Binding-site contacts:
Ligand atom O3 contacts residue MET138 of chain 1.A at 4.3 Å.
Ligand atom C1 contacts residue SER224 of chain 1.A at 3.4 Å.
Ligand atom C1 contacts residue ASN323 of chain 1.A at 3.5 Å.
Ligand atom C24 contacts residue GLU346 of chain 1.A at 3.5 Å.
Ligand atom O2 contacts residue ILE319 of chain 1.A at 3.6 Å.
Ligand atom C2 contacts residue LEU227 of chain 1.A at 4.5 Å (hydrophobic).
Ligand atom C7 contacts residue ALA142 of chain 1.A at 3.2 Å (hydrophobic).
Ligand atom C8 contacts residue ALA142 of chain 1.A at 3.6 Å (hydrophobic).
Ligand atom C6 contacts residue SER224 of chain 1.A at 3.3 Å.
Ligand atom C1 contacts residue LEU227 of chain 1.A at 3.7 Å (hydrophobic).
Ligand atom C20 contacts residue TYR22 of chain 1.A at 3.5 Å (hydrophobic).
Ligand atom C5 contacts residue SER224 of chain 1.A at 4.1 Å.
Ligand atom O2 contacts residue ASN323 of chain 1.A at 2.7 Å (h-bond).
Ligand atom C5 contacts residue LEU228 of chain 1.A at 4.3 Å (hydrophobic).
Ligand atom C9 contacts residue ALA142 of chain 1.A at 4.2 Å (hydrophobic).
Ligand atom O2 contacts residue LEU227 of chain 1.A at 4.0 Å.
Ligand atom O2 contacts residue SER224 of chain 1.A at 3.4 Å (h-bond).
Ligand atom C6 contacts residue ASN323 of chain 1.A at 3.3 Å.
Ligand atom O1 contacts residue GLN349 of chain 1.A at 3.7 Å.
Ligand atom C2 contacts residue ASN323 of chain 1.A at 4.2 Å.
Ligand atom C15 contacts residue ALA142 of chain 1.A at 3.8 Å (hydrophobic).
Ligand atom O4 contacts residue TYR119 of chain 1.A at 4.4 Å.
Ligand atom C14 contacts residue GLN349 of chain 1.A at 4.2 Å.
Ligand atom C13 contacts residue GLN349 of chain 1.A at 4.0 Å.
Ligand atom C15 contacts residue TYR22 of chain 1.A at 4.5 Å (hydrophobic).

Sequence of chain 1.A:
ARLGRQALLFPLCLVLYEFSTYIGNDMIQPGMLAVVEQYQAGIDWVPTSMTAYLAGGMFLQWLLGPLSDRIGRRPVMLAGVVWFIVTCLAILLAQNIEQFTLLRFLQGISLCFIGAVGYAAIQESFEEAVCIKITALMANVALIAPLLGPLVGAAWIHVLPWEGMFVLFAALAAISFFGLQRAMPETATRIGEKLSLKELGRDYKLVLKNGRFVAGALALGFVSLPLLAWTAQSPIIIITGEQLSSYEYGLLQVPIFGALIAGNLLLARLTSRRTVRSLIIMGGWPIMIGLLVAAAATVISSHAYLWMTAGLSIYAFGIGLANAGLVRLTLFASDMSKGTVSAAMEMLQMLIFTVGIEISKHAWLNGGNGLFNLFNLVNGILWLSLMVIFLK

A small-molecule ligand and the protein it binds are described below.
Small molecule (SMILES): C[C@H](CCC(=O)O)[C@H]1CC[C@H]2[C@@H]3CC[C@@H]4C[C@H](O)CC[C@]4(C)[C@H]3C[C@H](O)[C@]12C